This protein binds this small molecule.
Small molecule (SMILES): CC(=O)N[C@H]1[C@H](O[C@H]2[C@H](O)[C@@H](NC(C)=O)CO[C@@H]2CO)O[C@H](CO)[C@@H](O)[C@@H]1O

Binding-site contacts:
Ligand atom C7 contacts residue ASN483 of chain 1.B at 3.9 Å.
Ligand atom O7 contacts residue ASN483 of chain 1.B at 4.2 Å.
Ligand atom C7 contacts residue SER457 of chain 1.B at 3.4 Å.
Ligand atom O7 contacts residue SER457 of chain 1.B at 3.0 Å (h-bond).
Ligand atom C8 contacts residue PRO456 of chain 1.B at 4.4 Å (hydrophobic).
Ligand atom C1 contacts residue ASN483 of chain 1.B at 1.4 Å.
Ligand atom N2 contacts residue ASN483 of chain 1.B at 3.1 Å (h-bond).
Ligand atom C4 contacts residue ASN483 of chain 1.B at 4.1 Å.
Ligand atom C2 contacts residue ASN483 of chain 1.B at 2.5 Å.
Ligand atom O5 contacts residue ASN483 of chain 1.B at 2.3 Å (h-bond).
Ligand atom C8 contacts residue SER457 of chain 1.B at 3.2 Å.
Ligand atom C3 contacts residue ASN483 of chain 1.B at 3.8 Å.
Ligand atom C5 contacts residue ASN483 of chain 1.B at 3.6 Å.

Sequence of chain 1.B:
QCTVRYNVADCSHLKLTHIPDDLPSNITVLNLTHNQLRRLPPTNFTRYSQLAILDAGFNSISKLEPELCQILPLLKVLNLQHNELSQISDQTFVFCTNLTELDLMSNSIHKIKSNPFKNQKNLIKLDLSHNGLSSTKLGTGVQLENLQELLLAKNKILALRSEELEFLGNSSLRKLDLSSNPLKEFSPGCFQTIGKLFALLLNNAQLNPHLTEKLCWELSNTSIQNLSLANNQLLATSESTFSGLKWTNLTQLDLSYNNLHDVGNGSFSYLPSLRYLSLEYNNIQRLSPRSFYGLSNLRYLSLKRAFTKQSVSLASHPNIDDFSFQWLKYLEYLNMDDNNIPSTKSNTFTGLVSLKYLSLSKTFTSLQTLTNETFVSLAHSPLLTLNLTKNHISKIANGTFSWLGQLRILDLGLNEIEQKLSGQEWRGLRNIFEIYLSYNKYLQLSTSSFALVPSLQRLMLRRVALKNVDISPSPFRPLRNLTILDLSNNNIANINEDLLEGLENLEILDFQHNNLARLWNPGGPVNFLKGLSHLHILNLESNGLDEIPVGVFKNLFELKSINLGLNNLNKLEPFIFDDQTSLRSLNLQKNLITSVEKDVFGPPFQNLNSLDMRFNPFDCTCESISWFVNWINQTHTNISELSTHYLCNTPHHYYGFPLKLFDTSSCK